Binding-site contacts:
Ligand atom C1 contacts residue TYR23 of chain 1.B at 3.5 Å (hydrophobic).
Ligand atom C6 contacts residue TYR6 of chain 1.B at 4.3 Å (hydrophobic).
Ligand atom C2 contacts residue ASN36 of chain 1.B at 3.4 Å.
Ligand atom C5 contacts residue TYR23 of chain 1.B at 4.3 Å (hydrophobic).
Ligand atom C8 contacts residue ASN36 of chain 1.B at 4.2 Å.
Ligand atom C7 contacts residue ASN36 of chain 1.B at 3.2 Å.
Ligand atom C1 contacts residue ASN36 of chain 1.B at 2.6 Å.
Ligand atom C6 contacts residue PRO8 of chain 1.B at 4.4 Å (hydrophobic).
Ligand atom O5 contacts residue PRO8 of chain 1.B at 4.1 Å.
Ligand atom C8 contacts residue PRO35 of chain 1.B at 4.4 Å (hydrophobic).
Ligand atom O5 contacts residue ASN36 of chain 1.B at 3.5 Å (h-bond).
Ligand atom O6 contacts residue TYR6 of chain 1.B at 4.4 Å.
Ligand atom N2 contacts residue ASN36 of chain 1.B at 3.4 Å (h-bond).
Ligand atom O5 contacts residue TYR23 of chain 1.B at 3.8 Å.
Ligand atom O7 contacts residue ASN36 of chain 1.B at 2.9 Å (h-bond).
Ligand atom O6 contacts residue PRO8 of chain 1.B at 4.3 Å.

A protein and the small-molecule ligand that binds it are described below.
Small molecule (SMILES): CC(=O)N[C@@H]1[C@@H](O)[C@H](O)[C@@H](CO)O[C@H]1O

Sequence of chain 1.B:
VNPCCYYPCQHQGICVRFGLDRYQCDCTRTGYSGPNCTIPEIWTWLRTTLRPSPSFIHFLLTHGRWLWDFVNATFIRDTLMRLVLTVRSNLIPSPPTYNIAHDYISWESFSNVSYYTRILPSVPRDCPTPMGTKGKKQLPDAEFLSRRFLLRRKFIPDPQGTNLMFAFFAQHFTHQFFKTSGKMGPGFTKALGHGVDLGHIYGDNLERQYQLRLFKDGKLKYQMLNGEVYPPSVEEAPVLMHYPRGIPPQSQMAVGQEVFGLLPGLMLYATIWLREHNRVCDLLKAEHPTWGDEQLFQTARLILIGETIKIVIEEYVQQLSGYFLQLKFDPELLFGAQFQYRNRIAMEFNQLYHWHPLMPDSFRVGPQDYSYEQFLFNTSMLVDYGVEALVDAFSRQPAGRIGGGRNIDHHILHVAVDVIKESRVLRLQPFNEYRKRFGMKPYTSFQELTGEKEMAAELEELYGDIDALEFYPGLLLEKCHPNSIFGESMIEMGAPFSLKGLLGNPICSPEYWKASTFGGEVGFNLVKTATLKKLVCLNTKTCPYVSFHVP